Sequence of chain 1.D:
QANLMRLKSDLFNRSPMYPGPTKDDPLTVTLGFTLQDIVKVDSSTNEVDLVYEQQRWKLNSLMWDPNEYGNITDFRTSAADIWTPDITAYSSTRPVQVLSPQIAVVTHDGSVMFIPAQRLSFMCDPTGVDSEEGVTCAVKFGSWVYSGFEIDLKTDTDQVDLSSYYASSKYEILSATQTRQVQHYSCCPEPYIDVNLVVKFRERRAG

This small molecule binds to this protein.
Small molecule (SMILES): CC(=O)N[C@@H]1[C@@H](O)[C@H](O)[C@@H](CO)O[C@H]1O

Binding-site contacts:
Ligand atom O5 contacts residue ASN72 of chain 1.D at 3.4 Å (h-bond).
Ligand atom C3 contacts residue NAG1 of chain 1.FA at 3.6 Å.
Ligand atom C7 contacts residue GLY71 of chain 1.D at 4.3 Å.
Ligand atom C4 contacts residue NAG1 of chain 1.FA at 2.8 Å.
Ligand atom O4 contacts residue NAG1 of chain 1.FA at 2.7 Å (h-bond).
Ligand atom N2 contacts residue ASN72 of chain 1.D at 3.5 Å (h-bond).
Ligand atom C5 contacts residue NAG1 of chain 1.FA at 3.7 Å.
Ligand atom C1 contacts residue ASN72 of chain 1.D at 2.7 Å.
Ligand atom O6 contacts residue NAG1 of chain 1.FA at 4.3 Å.
Ligand atom C8 contacts residue GLY71 of chain 1.D at 3.4 Å.
Ligand atom C6 contacts residue NAG1 of chain 1.FA at 3.1 Å.
Ligand atom O3 contacts residue NAG1 of chain 1.FA at 3.0 Å (h-bond).
Ligand atom C7 contacts residue ASN72 of chain 1.D at 4.4 Å.
Ligand atom C2 contacts residue ASN72 of chain 1.D at 3.6 Å.